Binding-site contacts:
Ligand atom C2 contacts residue PRO419 of chain 35.A at 4.0 Å (hydrophobic).
Ligand atom C6 contacts residue VAL202 of chain 35.A at 3.9 Å (hydrophobic).
Ligand atom O4' contacts residue PRO419 of chain 35.A at 4.3 Å.
Ligand atom C5 contacts residue PRO203 of chain 35.A at 4.3 Å (hydrophobic).
Ligand atom N3 contacts residue PRO203 of chain 35.A at 4.4 Å.
Ligand atom C2' contacts residue PRO203 of chain 35.A at 4.0 Å (hydrophobic).
Ligand atom O1P contacts residue HIS416 of chain 35.A at 4.2 Å.
Ligand atom O4' contacts residue HIS418 of chain 35.A at 4.1 Å.
Ligand atom N1 contacts residue VAL202 of chain 35.A at 3.7 Å.
Ligand atom N1 contacts residue GLY427 of chain 35.A at 2.7 Å (h-bond).
Ligand atom N6 contacts residue PHE426 of chain 35.A at 3.8 Å.
Ligand atom O2P contacts residue PRO419 of chain 35.A at 4.2 Å.
Ligand atom N1 contacts residue PRO419 of chain 35.A at 3.5 Å (h-bond).
Ligand atom C6 contacts residue GLY427 of chain 35.A at 3.7 Å.
Ligand atom C4 contacts residue PRO203 of chain 35.A at 4.2 Å (hydrophobic).
Ligand atom C8 contacts residue PRO203 of chain 35.A at 4.4 Å (hydrophobic).
Ligand atom N9 contacts residue HIS418 of chain 35.A at 4.3 Å.
Ligand atom C4 contacts residue PRO419 of chain 35.A at 4.2 Å (hydrophobic).
Ligand atom C6 contacts residue SER420 of chain 35.A at 4.3 Å.
Ligand atom N6 contacts residue SER420 of chain 35.A at 4.0 Å.
Ligand atom P contacts residue HIS416 of chain 35.A at 4.0 Å.
Ligand atom C1' contacts residue HIS418 of chain 35.A at 4.1 Å.
Ligand atom O2P contacts residue HIS416 of chain 35.A at 2.8 Å (h-bond).
Ligand atom N9 contacts residue PRO203 of chain 35.A at 4.2 Å.
Ligand atom N7 contacts residue PRO419 of chain 35.A at 4.3 Å.
Ligand atom N6 contacts residue GLY427 of chain 35.A at 2.8 Å (h-bond).
Ligand atom N7 contacts residue HIS418 of chain 35.A at 4.4 Å.
Ligand atom C8 contacts residue HIS418 of chain 35.A at 3.7 Å.
Ligand atom N6 contacts residue GLY425 of chain 35.A at 4.1 Å.
Ligand atom C5 contacts residue SER420 of chain 35.A at 4.3 Å.
Ligand atom C2 contacts residue GLY427 of chain 35.A at 3.4 Å.
Ligand atom O5' contacts residue PRO419 of chain 35.A at 3.9 Å.
Ligand atom N3 contacts residue PRO419 of chain 35.A at 4.3 Å.
Ligand atom C6 contacts residue PRO203 of chain 35.A at 4.4 Å (hydrophobic).
Ligand atom N6 contacts residue PRO419 of chain 35.A at 3.4 Å (h-bond).
Ligand atom N6 contacts residue VAL202 of chain 35.A at 4.0 Å.
Ligand atom N7 contacts residue SER420 of chain 35.A at 3.9 Å.
Ligand atom C6 contacts residue PRO419 of chain 35.A at 3.2 Å (hydrophobic).
Ligand atom C2 contacts residue VAL202 of chain 35.A at 4.3 Å (hydrophobic).
Ligand atom C5 contacts residue PRO419 of chain 35.A at 3.7 Å (hydrophobic).

Sequence of chain 35.A:
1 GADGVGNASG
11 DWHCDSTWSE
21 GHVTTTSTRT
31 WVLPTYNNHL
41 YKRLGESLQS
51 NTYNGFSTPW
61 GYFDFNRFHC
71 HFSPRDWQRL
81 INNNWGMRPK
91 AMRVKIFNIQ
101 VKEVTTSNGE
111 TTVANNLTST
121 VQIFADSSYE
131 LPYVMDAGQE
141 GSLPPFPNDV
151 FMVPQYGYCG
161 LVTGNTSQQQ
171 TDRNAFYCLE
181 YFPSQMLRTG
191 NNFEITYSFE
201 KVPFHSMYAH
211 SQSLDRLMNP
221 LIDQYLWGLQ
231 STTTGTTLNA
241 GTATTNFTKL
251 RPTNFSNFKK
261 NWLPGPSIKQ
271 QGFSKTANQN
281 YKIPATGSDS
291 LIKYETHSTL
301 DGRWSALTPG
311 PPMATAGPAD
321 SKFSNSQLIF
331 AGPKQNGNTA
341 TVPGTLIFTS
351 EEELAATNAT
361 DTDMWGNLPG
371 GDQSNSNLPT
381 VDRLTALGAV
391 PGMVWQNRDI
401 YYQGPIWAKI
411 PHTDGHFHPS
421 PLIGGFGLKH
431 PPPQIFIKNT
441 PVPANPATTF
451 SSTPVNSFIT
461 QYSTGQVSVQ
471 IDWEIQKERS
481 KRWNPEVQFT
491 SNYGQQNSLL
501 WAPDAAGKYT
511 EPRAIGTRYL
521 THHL

The small molecule below binds the protein below.
Small molecule (SMILES): Nc1ncnc2c1ncn2[C@H]1C[C@H](O)[C@@H](COP(=O)(O)O)O1